Sequence of chain 1.C:
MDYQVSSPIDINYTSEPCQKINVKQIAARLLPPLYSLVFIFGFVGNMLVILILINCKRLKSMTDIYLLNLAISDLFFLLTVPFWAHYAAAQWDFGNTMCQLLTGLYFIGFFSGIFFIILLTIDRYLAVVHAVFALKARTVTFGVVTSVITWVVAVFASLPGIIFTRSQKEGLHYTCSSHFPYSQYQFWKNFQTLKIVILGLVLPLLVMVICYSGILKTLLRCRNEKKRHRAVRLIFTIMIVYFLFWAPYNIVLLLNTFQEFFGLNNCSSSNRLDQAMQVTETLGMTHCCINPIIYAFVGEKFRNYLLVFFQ

A protein and the small-molecule ligand that binds it are described below.
Small molecule (SMILES): CC(=O)N[C@@H]1[C@@H](O)[C@@H](O)[C@@H](CO)O[C@@H]1O

Binding-site contacts:
Ligand atom C2 contacts residue SER7 of chain 1.C at 3.0 Å.
Ligand atom C1 contacts residue SER7 of chain 1.C at 1.8 Å.
Ligand atom C7 contacts residue SER7 of chain 1.C at 3.1 Å.
Ligand atom C5 contacts residue SER7 of chain 1.C at 3.9 Å.
Ligand atom O5 contacts residue SER7 of chain 1.C at 2.7 Å (h-bond).
Ligand atom O7 contacts residue SER7 of chain 1.C at 3.0 Å (h-bond).
Ligand atom N2 contacts residue SER7 of chain 1.C at 3.3 Å (h-bond).
Ligand atom C7 contacts residue ILE9 of chain 1.C at 3.5 Å (hydrophobic).
Ligand atom C8 contacts residue SER7 of chain 1.C at 3.9 Å.
Ligand atom C8 contacts residue ILE9 of chain 1.C at 3.6 Å (hydrophobic).
Ligand atom O6 contacts residue GLN4 of chain 1.C at 2.5 Å (h-bond).
Ligand atom C8 contacts residue MET399 of chain 1.A at 3.4 Å (hydrophobic).
Ligand atom C3 contacts residue MET399 of chain 1.A at 4.2 Å (hydrophobic).
Ligand atom C7 contacts residue MET399 of chain 1.A at 3.9 Å (hydrophobic).
Ligand atom O6 contacts residue VAL5 of chain 1.C at 4.4 Å.
Ligand atom C8 contacts residue ILE388 of chain 1.A at 4.1 Å (hydrophobic).
Ligand atom O7 contacts residue ILE9 of chain 1.C at 2.7 Å (h-bond).
Ligand atom C8 contacts residue GLN387 of chain 1.A at 3.9 Å.
Ligand atom O3 contacts residue MET399 of chain 1.A at 4.3 Å.
Ligand atom N2 contacts residue MET399 of chain 1.A at 3.3 Å.
Ligand atom C8 contacts residue TYS10 of chain 1.C at 3.6 Å.
Ligand atom C2 contacts residue MET399 of chain 1.A at 4.3 Å (hydrophobic).
Ligand atom C3 contacts residue SER7 of chain 1.C at 4.3 Å.
Ligand atom C5 contacts residue GLN4 of chain 1.C at 4.5 Å.
Ligand atom C6 contacts residue GLN4 of chain 1.C at 3.7 Å.

Sequence of chain 1.A:
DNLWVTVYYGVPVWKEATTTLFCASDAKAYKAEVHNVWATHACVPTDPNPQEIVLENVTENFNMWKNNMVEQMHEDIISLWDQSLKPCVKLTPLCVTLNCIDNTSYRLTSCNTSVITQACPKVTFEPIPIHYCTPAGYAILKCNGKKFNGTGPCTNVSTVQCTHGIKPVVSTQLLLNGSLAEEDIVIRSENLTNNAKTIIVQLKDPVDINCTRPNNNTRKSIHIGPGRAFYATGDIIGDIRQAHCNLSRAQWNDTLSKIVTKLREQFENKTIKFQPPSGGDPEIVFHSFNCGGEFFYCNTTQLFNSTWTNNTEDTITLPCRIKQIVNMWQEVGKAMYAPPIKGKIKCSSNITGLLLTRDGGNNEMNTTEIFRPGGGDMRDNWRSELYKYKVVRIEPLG